Sequence of chain 1.B:
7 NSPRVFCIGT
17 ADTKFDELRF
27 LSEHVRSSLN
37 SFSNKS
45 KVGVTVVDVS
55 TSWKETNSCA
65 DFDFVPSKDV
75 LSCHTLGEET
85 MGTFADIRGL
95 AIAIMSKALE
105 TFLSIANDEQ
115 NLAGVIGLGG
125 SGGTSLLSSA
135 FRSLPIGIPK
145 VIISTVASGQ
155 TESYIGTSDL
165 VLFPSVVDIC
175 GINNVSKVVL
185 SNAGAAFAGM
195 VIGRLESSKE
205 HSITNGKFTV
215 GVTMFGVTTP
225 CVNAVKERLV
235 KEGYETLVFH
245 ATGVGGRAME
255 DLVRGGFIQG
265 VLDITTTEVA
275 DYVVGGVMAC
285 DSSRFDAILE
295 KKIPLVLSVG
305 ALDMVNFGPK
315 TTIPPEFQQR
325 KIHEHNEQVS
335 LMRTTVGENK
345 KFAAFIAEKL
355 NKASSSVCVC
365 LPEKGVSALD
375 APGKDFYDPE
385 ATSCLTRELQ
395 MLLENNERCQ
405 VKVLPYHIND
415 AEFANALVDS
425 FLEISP

Sequence of chain 1.D:
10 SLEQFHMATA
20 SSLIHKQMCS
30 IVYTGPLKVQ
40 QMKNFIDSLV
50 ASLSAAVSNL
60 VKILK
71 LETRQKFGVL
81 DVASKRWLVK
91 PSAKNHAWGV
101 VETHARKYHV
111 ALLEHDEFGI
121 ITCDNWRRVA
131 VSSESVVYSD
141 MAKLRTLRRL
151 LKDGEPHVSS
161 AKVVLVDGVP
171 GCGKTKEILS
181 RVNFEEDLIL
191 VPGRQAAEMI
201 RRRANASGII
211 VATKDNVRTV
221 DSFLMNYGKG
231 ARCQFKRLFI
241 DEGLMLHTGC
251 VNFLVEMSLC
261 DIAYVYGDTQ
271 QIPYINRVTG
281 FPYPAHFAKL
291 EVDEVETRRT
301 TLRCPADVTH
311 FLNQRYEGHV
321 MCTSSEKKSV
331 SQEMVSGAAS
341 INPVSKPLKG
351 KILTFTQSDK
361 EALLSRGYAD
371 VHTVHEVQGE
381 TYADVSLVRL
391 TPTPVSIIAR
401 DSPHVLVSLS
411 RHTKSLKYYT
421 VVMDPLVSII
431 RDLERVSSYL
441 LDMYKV

This protein binds this small molecule.
Small molecule (SMILES): Nc1ncnc2c1ncn2[C@@H]1O[C@H](COP(=O)(O)OP(=O)(O)OP(O)(O)=S)[C@@H](O)[C@H]1O

Binding-site contacts:
Ligand atom S1G contacts residue SER125 of chain 1.B at 3.4 Å (h-bond).
Ligand atom C2' contacts residue ASP18 of chain 1.B at 3.5 Å.
Ligand atom O2' contacts residue ASP18 of chain 1.B at 2.4 Å (salt-bridge).
Ligand atom PG contacts residue SER125 of chain 1.B at 3.6 Å.
Ligand atom O2G contacts residue ARG92 of chain 1.B at 3.2 Å (salt-bridge).
Ligand atom O2' contacts residue SER56 of chain 1.B at 3.5 Å.
Ligand atom O3' contacts residue THR55 of chain 1.B at 3.1 Å (h-bond).
Ligand atom PA contacts residue ARG92 of chain 1.B at 3.7 Å.
Ligand atom O3G contacts residue ARG92 of chain 1.B at 2.6 Å (salt-bridge).
Ligand atom C2 contacts residue THR55 of chain 1.B at 3.4 Å.
Ligand atom O2A contacts residue LYS20 of chain 1.B at 2.9 Å (salt-bridge).
Ligand atom O2G contacts residue SER125 of chain 1.B at 3.4 Å.
Ligand atom C2 contacts residue VAL436 of chain 1.D at 3.6 Å (hydrophobic).
Ligand atom PG contacts residue ARG92 of chain 1.B at 3.4 Å.
Ligand atom O3B contacts residue SER125 of chain 1.B at 3.0 Å (h-bond).
Ligand atom N3 contacts residue THR55 of chain 1.B at 2.9 Å (h-bond).
Ligand atom N1 contacts residue VAL436 of chain 1.D at 3.6 Å.
Ligand atom O2A contacts residue THR19 of chain 1.B at 2.9 Å (h-bond).
Ligand atom O4' contacts residue THR55 of chain 1.B at 3.3 Å (h-bond).
Ligand atom O3' contacts residue SER54 of chain 1.B at 3.3 Å.
Ligand atom N7 contacts residue ARG435 of chain 1.D at 3.4 Å (salt-bridge).
Ligand atom C8 contacts residue ARG435 of chain 1.D at 3.4 Å.
Ligand atom N6 contacts residue ASP432 of chain 1.D at 3.1 Å (salt-bridge).
Ligand atom N7 contacts residue ARG92 of chain 1.B at 3.6 Å.
Ligand atom C3' contacts residue THR19 of chain 1.B at 3.7 Å.
Ligand atom O3B contacts residue GLY126 of chain 1.B at 2.8 Å (h-bond).
Ligand atom O3A contacts residue ARG92 of chain 1.B at 2.8 Å (salt-bridge).
Ligand atom O2G contacts residue GLY126 of chain 1.B at 3.3 Å (h-bond).
Ligand atom PG contacts residue GLY126 of chain 1.B at 3.7 Å.
Ligand atom C3' contacts residue ASP18 of chain 1.B at 3.3 Å.
Ligand atom O1B contacts residue GLY124 of chain 1.B at 2.9 Å (h-bond).
Ligand atom C1' contacts residue THR55 of chain 1.B at 3.0 Å.
Ligand atom O1B contacts residue GLY127 of chain 1.B at 3.1 Å (h-bond).
Ligand atom O3' contacts residue ASP18 of chain 1.B at 2.8 Å (salt-bridge).
Ligand atom O3' contacts residue THR16 of chain 1.B at 3.5 Å.
Ligand atom C8 contacts residue ARG92 of chain 1.B at 3.6 Å.
Ligand atom C4 contacts residue THR55 of chain 1.B at 3.6 Å.
Ligand atom O1B contacts residue LYS20 of chain 1.B at 3.4 Å.
Ligand atom O2B contacts residue LYS20 of chain 1.B at 2.9 Å (salt-bridge).
Ligand atom O3B contacts residue GLY124 of chain 1.B at 3.2 Å.